A small-molecule ligand and the protein it binds are described below.
Small molecule (SMILES): Oc1nc2ccc(-c3c(Cl)cccc3OC(F)(F)F)cc2[nH]1

Sequence of chain 1.A:
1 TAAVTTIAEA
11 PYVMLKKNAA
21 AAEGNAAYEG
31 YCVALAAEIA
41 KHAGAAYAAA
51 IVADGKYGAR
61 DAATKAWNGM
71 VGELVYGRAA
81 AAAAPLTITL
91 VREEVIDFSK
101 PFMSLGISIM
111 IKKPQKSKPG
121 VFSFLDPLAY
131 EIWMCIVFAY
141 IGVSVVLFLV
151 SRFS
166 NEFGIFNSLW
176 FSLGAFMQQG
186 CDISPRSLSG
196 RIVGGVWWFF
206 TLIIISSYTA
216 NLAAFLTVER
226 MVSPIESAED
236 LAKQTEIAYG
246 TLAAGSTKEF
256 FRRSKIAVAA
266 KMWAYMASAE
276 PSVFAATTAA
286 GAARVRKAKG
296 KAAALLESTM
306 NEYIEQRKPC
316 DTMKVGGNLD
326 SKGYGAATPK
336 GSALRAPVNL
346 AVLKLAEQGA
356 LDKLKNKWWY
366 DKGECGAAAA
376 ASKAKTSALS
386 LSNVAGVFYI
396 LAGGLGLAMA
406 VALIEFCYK

Binding-site contacts:
Ligand atom O1 contacts residue ASN154 of chain 1.G at 2.7 Å (h-bond).
Ligand atom N2 contacts residue PHE187 of chain 1.G at 3.1 Å (h-bond).
Ligand atom C6 contacts residue PHE187 of chain 1.G at 3.7 Å (hydrophobic).
Ligand atom F3 contacts residue MET134 of chain 1.A at 3.1 Å.
Ligand atom F1 contacts residue MET134 of chain 1.A at 3.7 Å.
Ligand atom C3 contacts residue TYR130 of chain 1.A at 3.1 Å (hydrophobic).
Ligand atom C8 contacts residue PHE187 of chain 1.G at 3.5 Å (hydrophobic).
Ligand atom C4 contacts residue TYR130 of chain 1.A at 3.5 Å (hydrophobic).
Ligand atom N1 contacts residue VAL158 of chain 1.G at 3.1 Å.
Ligand atom O1 contacts residue GLY190 of chain 1.G at 3.2 Å.
Ligand atom O2 contacts residue PHE187 of chain 1.G at 3.2 Å.
Ligand atom C10 contacts residue VAL158 of chain 1.G at 3.4 Å (hydrophobic).
Ligand atom F2 contacts residue ILE162 of chain 1.G at 3.5 Å.
Ligand atom O1 contacts residue MET17 of chain 1.G at 3.8 Å.
Ligand atom N2 contacts residue GLY190 of chain 1.G at 3.0 Å.
Ligand atom CL1 contacts residue PHE138 of chain 1.A at 3.7 Å.
Ligand atom C7 contacts residue PHE187 of chain 1.G at 3.8 Å (hydrophobic).
Ligand atom C13 contacts residue GLY190 of chain 1.G at 3.1 Å.
Ligand atom C8 contacts residue GLY191 of chain 1.G at 3.4 Å.
Ligand atom N2 contacts residue VAL158 of chain 1.G at 3.4 Å.
Ligand atom C9 contacts residue PHE187 of chain 1.G at 3.6 Å (hydrophobic).
Ligand atom N1 contacts residue ASN154 of chain 1.G at 3.0 Å (h-bond).
Ligand atom C9 contacts residue GLY191 of chain 1.G at 3.1 Å.
Ligand atom N1 contacts residue GLY190 of chain 1.G at 3.8 Å.
Ligand atom C11 contacts residue PHE138 of chain 1.A at 3.8 Å (hydrophobic).
Ligand atom C10 contacts residue GLY191 of chain 1.G at 3.5 Å.
Ligand atom F3 contacts residue CYS135 of chain 1.A at 3.7 Å.
Ligand atom O1 contacts residue VAL158 of chain 1.G at 3.6 Å.
Ligand atom C9 contacts residue VAL158 of chain 1.G at 3.6 Å (hydrophobic).
Ligand atom C9 contacts residue GLY190 of chain 1.G at 3.7 Å.
Ligand atom F1 contacts residue GLU131 of chain 1.A at 3.8 Å.
Ligand atom C5 contacts residue PHE187 of chain 1.G at 3.4 Å (hydrophobic).
Ligand atom C13 contacts residue VAL158 of chain 1.G at 3.1 Å (hydrophobic).
Ligand atom C13 contacts residue ASN154 of chain 1.G at 3.2 Å.
Ligand atom C12 contacts residue PHE138 of chain 1.A at 3.6 Å (hydrophobic).
Ligand atom N2 contacts residue GLY191 of chain 1.G at 2.8 Å (h-bond).
Ligand atom F2 contacts residue CYS135 of chain 1.A at 2.9 Å.
Ligand atom CL1 contacts residue GLY191 of chain 1.G at 3.4 Å.
Ligand atom F2 contacts residue VAL158 of chain 1.G at 3.6 Å.
Ligand atom C13 contacts residue GLY191 of chain 1.G at 3.3 Å.

Sequence of chain 1.G:
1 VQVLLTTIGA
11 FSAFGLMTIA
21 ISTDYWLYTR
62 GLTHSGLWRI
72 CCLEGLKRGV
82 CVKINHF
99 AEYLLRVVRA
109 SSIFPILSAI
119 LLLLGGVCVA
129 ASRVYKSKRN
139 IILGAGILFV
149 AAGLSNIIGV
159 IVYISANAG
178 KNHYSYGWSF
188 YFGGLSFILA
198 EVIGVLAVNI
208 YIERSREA